Sequence of chain 36.G:
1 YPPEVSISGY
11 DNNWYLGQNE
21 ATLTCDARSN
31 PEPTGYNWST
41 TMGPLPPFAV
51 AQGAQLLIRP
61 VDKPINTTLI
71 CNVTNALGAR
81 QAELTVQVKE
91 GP

The protein below binds the small molecule below.
Small molecule (SMILES): CC(=O)N[C@@H]1[C@@H](O)[C@H](O)[C@@H](CO)O[C@H]1O

Binding-site contacts:
Ligand atom C4 contacts residue ASN72 of chain 36.G at 4.3 Å.
Ligand atom O5 contacts residue ASN72 of chain 36.G at 2.4 Å (h-bond).
Ligand atom C1 contacts residue ALA79 of chain 36.G at 4.3 Å (hydrophobic).
Ligand atom O5 contacts residue THR74 of chain 36.G at 4.0 Å.
Ligand atom C5 contacts residue THR74 of chain 36.G at 3.9 Å.
Ligand atom C2 contacts residue ASN72 of chain 36.G at 2.6 Å.
Ligand atom O7 contacts residue GLN81 of chain 36.G at 3.9 Å.
Ligand atom C3 contacts residue ASN72 of chain 36.G at 4.0 Å.
Ligand atom C6 contacts residue THR74 of chain 36.G at 3.7 Å.
Ligand atom C8 contacts residue GLN81 of chain 36.G at 3.2 Å.
Ligand atom C5 contacts residue ASN72 of chain 36.G at 3.7 Å.
Ligand atom O7 contacts residue ASN72 of chain 36.G at 3.3 Å (h-bond).
Ligand atom N2 contacts residue ASN72 of chain 36.G at 3.2 Å (h-bond).
Ligand atom C7 contacts residue ASN72 of chain 36.G at 3.5 Å.
Ligand atom C7 contacts residue GLN81 of chain 36.G at 3.8 Å.
Ligand atom C1 contacts residue ASN72 of chain 36.G at 1.5 Å.
Ligand atom N2 contacts residue GLN81 of chain 36.G at 4.3 Å.